This protein binds this small molecule.
Small molecule (SMILES): Nc1nc2c(ncn2[C@@H]2O[C@@H]3CO[P](=O)(O)O[C@H]4[C@@H](O)[C@H](n5cnc6c(=O)[nH]c(N)nc65)O[C@@H]4CO[P](=O)(O)O[C@H]3[C@H]2O)c(=O)[nH]1

Binding-site contacts:
Ligand atom O2P contacts residue C2E1 of chain 1.I at 2.8 Å (h-bond).
Ligand atom N71 contacts residue ARG82 of chain 1.C at 3.7 Å.
Ligand atom C2' contacts residue C2E1 of chain 1.I at 3.8 Å.
Ligand atom C81 contacts residue ARG8 of chain 1.C at 3.7 Å.
Ligand atom N7 contacts residue C2E1 of chain 1.I at 3.4 Å.
Ligand atom C81 contacts residue ARG82 of chain 1.C at 3.2 Å.
Ligand atom O21 contacts residue ARG4 of chain 1.C at 2.8 Å (salt-bridge).
Ligand atom C2A contacts residue C2E1 of chain 1.I at 3.7 Å.
Ligand atom C2 contacts residue ARG4 of chain 1.C at 3.6 Å.
Ligand atom C5 contacts residue C2E1 of chain 1.I at 3.8 Å.
Ligand atom C8 contacts residue C2E1 of chain 1.I at 3.2 Å.
Ligand atom C41 contacts residue ARG82 of chain 1.C at 3.7 Å.
Ligand atom N21 contacts residue SER75 of chain 1.C at 3.8 Å.
Ligand atom C2' contacts residue ARG4 of chain 1.C at 3.7 Å.
Ligand atom P1 contacts residue C2E1 of chain 1.I at 3.8 Å.
Ligand atom N3 contacts residue ARG4 of chain 1.C at 3.6 Å.
Ligand atom N71 contacts residue C2E1 of chain 1.I at 3.5 Å (h-bond).
Ligand atom C4 contacts residue C2E1 of chain 1.I at 3.8 Å.
Ligand atom O61 contacts residue C2E1 of chain 1.I at 3.2 Å.
Ligand atom N9 contacts residue C2E1 of chain 1.I at 3.4 Å (h-bond).
Ligand atom O5' contacts residue C2E1 of chain 1.I at 3.8 Å.
Ligand atom C1A contacts residue ARG82 of chain 1.C at 3.5 Å.
Ligand atom N2 contacts residue ARG4 of chain 1.C at 3.5 Å (salt-bridge).
Ligand atom C51 contacts residue C2E1 of chain 1.I at 3.5 Å.
Ligand atom C21 contacts residue C2E1 of chain 1.I at 3.5 Å.
Ligand atom N1 contacts residue ARG4 of chain 1.C at 3.5 Å.
Ligand atom C61 contacts residue C2E1 of chain 1.I at 3.5 Å.
Ligand atom C4 contacts residue ARG4 of chain 1.C at 3.8 Å.
Ligand atom O6 contacts residue GLN3 of chain 1.C at 3.2 Å (h-bond).
Ligand atom O61 contacts residue ARG8 of chain 1.C at 2.8 Å (salt-bridge).
Ligand atom O4A contacts residue ARG82 of chain 1.C at 3.1 Å (salt-bridge).
Ligand atom C6 contacts residue ARG4 of chain 1.C at 3.8 Å.
Ligand atom N21 contacts residue C2E1 of chain 1.I at 3.5 Å (h-bond).
Ligand atom C41 contacts residue C2E1 of chain 1.I at 3.7 Å.
Ligand atom C3' contacts residue C2E1 of chain 1.I at 3.5 Å.
Ligand atom N71 contacts residue ARG8 of chain 1.C at 2.8 Å (salt-bridge).
Ligand atom C81 contacts residue C2E1 of chain 1.I at 3.5 Å.
Ligand atom N31 contacts residue C2E1 of chain 1.I at 3.8 Å.
Ligand atom N91 contacts residue ARG82 of chain 1.C at 3.2 Å (salt-bridge).
Ligand atom N11 contacts residue C2E1 of chain 1.I at 2.7 Å (h-bond).

Sequence of chain 1.C:
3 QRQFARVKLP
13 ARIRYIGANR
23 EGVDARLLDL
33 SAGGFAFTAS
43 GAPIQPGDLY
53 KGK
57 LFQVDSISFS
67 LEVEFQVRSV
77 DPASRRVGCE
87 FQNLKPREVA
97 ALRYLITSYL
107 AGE